Binding-site contacts:
Ligand atom C5 contacts residue THR116 of chain 1.B at 3.1 Å.
Ligand atom C2 contacts residue THR115 of chain 1.B at 4.4 Å.
Ligand atom C1 contacts residue ASN113 of chain 1.B at 1.4 Å.
Ligand atom C4 contacts residue ASN113 of chain 1.B at 4.2 Å.
Ligand atom O5 contacts residue ASN113 of chain 1.B at 2.4 Å (h-bond).
Ligand atom C6 contacts residue THR116 of chain 1.B at 3.5 Å.
Ligand atom O7 contacts residue ASN113 of chain 1.B at 3.8 Å.
Ligand atom C3 contacts residue ASN113 of chain 1.B at 3.8 Å.
Ligand atom C5 contacts residue ASN113 of chain 1.B at 3.6 Å.
Ligand atom C3 contacts residue THR115 of chain 1.B at 4.4 Å.
Ligand atom C1 contacts residue THR116 of chain 1.B at 3.5 Å.
Ligand atom N2 contacts residue ASN113 of chain 1.B at 2.9 Å (h-bond).
Ligand atom C2 contacts residue ASN113 of chain 1.B at 2.5 Å.
Ligand atom C1 contacts residue THR115 of chain 1.B at 4.0 Å.
Ligand atom O5 contacts residue THR116 of chain 1.B at 3.1 Å (h-bond).
Ligand atom N2 contacts residue THR115 of chain 1.B at 4.2 Å.
Ligand atom C7 contacts residue ASN113 of chain 1.B at 3.5 Å.

Sequence of chain 1.B:
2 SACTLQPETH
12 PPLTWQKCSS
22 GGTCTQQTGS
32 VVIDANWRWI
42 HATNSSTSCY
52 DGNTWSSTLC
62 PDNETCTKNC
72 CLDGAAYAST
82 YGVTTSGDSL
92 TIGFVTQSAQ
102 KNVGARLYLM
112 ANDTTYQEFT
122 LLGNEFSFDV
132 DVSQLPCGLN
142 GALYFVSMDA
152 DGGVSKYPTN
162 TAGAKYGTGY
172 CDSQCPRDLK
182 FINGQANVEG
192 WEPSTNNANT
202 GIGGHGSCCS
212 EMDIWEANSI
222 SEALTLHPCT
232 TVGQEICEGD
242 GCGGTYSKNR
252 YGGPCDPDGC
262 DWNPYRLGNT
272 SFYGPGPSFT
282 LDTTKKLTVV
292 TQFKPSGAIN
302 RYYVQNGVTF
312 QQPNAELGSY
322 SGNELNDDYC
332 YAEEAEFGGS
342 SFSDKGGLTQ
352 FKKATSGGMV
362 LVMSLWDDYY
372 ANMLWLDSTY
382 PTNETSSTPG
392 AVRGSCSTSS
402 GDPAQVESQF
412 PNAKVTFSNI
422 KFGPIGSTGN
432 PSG

This protein binds this small molecule.
Small molecule (SMILES): CC(=O)N[C@@H]1[C@@H](O)[C@H](O)[C@@H](CO)O[C@H]1O